Sequence of chain 1.C:
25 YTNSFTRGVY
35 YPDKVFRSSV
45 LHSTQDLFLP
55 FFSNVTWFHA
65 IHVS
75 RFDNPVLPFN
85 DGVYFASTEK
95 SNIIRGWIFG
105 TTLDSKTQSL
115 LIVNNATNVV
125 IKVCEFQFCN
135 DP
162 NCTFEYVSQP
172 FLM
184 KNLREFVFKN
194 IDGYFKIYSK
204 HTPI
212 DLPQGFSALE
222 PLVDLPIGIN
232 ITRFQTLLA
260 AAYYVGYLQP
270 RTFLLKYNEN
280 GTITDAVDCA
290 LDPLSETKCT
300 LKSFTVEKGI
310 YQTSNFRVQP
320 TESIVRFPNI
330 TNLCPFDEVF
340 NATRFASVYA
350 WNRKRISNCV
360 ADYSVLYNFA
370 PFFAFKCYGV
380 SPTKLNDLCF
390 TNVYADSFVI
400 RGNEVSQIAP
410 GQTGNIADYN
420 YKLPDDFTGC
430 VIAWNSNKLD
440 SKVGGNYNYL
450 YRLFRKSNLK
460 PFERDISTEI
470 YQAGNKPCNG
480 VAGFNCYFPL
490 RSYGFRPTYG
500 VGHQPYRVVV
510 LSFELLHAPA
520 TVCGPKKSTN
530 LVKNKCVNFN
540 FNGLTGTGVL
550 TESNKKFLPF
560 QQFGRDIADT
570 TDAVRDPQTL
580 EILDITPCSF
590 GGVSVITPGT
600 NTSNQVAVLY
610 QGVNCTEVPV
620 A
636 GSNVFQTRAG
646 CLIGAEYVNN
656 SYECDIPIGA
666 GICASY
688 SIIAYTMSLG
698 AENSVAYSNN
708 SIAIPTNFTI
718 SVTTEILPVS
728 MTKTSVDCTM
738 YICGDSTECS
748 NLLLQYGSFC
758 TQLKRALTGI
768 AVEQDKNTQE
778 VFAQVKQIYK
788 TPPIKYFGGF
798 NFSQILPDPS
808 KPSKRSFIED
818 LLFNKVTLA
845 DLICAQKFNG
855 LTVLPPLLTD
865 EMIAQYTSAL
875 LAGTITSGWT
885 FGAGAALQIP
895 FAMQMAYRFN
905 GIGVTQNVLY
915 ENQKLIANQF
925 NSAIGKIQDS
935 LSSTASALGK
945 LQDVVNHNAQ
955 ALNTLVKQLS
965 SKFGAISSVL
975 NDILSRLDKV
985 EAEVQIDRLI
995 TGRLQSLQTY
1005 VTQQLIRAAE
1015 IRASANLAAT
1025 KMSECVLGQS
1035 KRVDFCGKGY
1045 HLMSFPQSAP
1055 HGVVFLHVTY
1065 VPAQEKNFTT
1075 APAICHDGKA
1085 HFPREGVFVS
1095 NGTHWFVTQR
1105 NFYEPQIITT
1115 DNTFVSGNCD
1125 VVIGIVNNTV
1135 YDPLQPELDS

A small-molecule ligand and the protein it binds are described below.
Small molecule (SMILES): CC(=O)N[C@@H]1[C@@H](O)[C@H](O)[C@@H](CO)O[C@H]1O

Sequence of chain 1.B:
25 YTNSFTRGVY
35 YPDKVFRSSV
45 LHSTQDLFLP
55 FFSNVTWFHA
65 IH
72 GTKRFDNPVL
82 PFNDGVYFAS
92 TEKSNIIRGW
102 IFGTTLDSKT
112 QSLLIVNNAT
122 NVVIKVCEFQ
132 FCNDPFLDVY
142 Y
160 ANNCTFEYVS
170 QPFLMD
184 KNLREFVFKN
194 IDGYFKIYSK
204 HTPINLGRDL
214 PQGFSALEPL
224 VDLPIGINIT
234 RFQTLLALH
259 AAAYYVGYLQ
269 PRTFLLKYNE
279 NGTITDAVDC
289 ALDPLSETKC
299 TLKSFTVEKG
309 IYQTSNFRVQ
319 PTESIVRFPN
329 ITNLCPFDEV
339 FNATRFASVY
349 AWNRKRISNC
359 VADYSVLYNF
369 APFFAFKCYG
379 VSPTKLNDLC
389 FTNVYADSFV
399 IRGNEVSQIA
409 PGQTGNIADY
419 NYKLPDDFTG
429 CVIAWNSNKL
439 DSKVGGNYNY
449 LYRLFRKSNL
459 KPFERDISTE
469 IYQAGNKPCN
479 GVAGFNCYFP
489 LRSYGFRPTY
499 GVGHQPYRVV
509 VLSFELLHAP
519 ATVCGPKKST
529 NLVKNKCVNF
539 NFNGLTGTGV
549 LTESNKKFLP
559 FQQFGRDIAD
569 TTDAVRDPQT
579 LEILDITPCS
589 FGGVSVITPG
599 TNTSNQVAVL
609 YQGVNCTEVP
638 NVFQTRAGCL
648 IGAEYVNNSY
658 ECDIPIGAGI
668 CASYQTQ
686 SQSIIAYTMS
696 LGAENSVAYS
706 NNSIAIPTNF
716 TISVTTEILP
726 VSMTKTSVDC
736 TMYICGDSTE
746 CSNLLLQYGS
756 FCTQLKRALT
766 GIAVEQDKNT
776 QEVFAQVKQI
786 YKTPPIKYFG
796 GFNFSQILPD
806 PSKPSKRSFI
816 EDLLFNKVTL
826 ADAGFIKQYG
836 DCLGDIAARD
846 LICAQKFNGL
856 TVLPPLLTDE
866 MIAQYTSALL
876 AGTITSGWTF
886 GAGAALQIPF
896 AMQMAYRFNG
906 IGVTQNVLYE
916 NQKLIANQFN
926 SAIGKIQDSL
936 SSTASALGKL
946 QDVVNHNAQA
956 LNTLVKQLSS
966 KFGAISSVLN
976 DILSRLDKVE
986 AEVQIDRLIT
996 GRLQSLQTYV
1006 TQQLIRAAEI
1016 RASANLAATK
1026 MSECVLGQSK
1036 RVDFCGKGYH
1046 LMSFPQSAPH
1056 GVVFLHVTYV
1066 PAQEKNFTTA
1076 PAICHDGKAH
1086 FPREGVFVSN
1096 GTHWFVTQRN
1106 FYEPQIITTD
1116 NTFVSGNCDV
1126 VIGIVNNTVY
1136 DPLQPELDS

Binding-site contacts:
Ligand atom C2 contacts residue ASN1071 of chain 1.B at 2.5 Å.
Ligand atom C5 contacts residue ASN1071 of chain 1.B at 3.7 Å.
Ligand atom C8 contacts residue SER708 of chain 1.B at 4.4 Å.
Ligand atom O6 contacts residue GLU1069 of chain 1.B at 4.0 Å.
Ligand atom O5 contacts residue ASN1071 of chain 1.B at 2.4 Å (h-bond).
Ligand atom C8 contacts residue ASN1071 of chain 1.B at 4.0 Å.
Ligand atom C4 contacts residue ASN1071 of chain 1.B at 4.3 Å.
Ligand atom C3 contacts residue ASN1071 of chain 1.B at 3.8 Å.
Ligand atom C1 contacts residue ASN1071 of chain 1.B at 1.4 Å.
Ligand atom O3 contacts residue ALA703 of chain 1.B at 3.4 Å.
Ligand atom O7 contacts residue ASN1071 of chain 1.B at 4.5 Å.
Ligand atom C7 contacts residue ASN1071 of chain 1.B at 3.6 Å.
Ligand atom O6 contacts residue ASN1071 of chain 1.B at 4.2 Å.
Ligand atom C8 contacts residue GLN892 of chain 1.C at 4.1 Å.
Ligand atom N2 contacts residue ASN1071 of chain 1.B at 2.9 Å (h-bond).
Ligand atom C3 contacts residue ALA703 of chain 1.B at 4.4 Å (hydrophobic).
Ligand atom C8 contacts residue ALA703 of chain 1.B at 3.8 Å (hydrophobic).